Binding-site contacts:
Ligand atom O1B contacts residue GLY15 of chain 1.C at 3.5 Å (h-bond).
Ligand atom N3 contacts residue GLY302 of chain 1.C at 3.4 Å (h-bond).
Ligand atom N3B contacts residue SER14 of chain 1.C at 3.1 Å (h-bond).
Ligand atom C1' contacts residue LYS213 of chain 1.C at 3.6 Å.
Ligand atom N9 contacts residue GLU214 of chain 1.C at 3.6 Å.
Ligand atom C4 contacts residue GLU214 of chain 1.C at 3.7 Å.
Ligand atom O1B contacts residue LYS18 of chain 1.C at 3.2 Å (salt-bridge).
Ligand atom O1B contacts residue GLY13 of chain 1.C at 3.3 Å.
Ligand atom O1G contacts residue MG1 of chain 1.I at 3.6 Å.
Ligand atom O1G contacts residue ASP157 of chain 1.C at 3.6 Å.
Ligand atom O1A contacts residue GLY302 of chain 1.C at 2.6 Å (h-bond).
Ligand atom C8 contacts residue GLU214 of chain 1.C at 3.2 Å.
Ligand atom C2' contacts residue GLU214 of chain 1.C at 3.5 Å.
Ligand atom N3B contacts residue ASP157 of chain 1.C at 3.2 Å (salt-bridge).
Ligand atom C8 contacts residue LYS336 of chain 1.C at 3.2 Å.
Ligand atom O2B contacts residue LYS18 of chain 1.C at 3.4 Å (salt-bridge).
Ligand atom N3 contacts residue LYS213 of chain 1.C at 3.6 Å (salt-bridge).
Ligand atom C5 contacts residue GLY302 of chain 1.C at 3.7 Å.
Ligand atom O1G contacts residue GLY156 of chain 1.C at 3.3 Å.
Ligand atom O3A contacts residue ASP157 of chain 1.C at 3.1 Å (salt-bridge).
Ligand atom N9 contacts residue GLY302 of chain 1.C at 3.5 Å (h-bond).
Ligand atom C2 contacts residue TYR306 of chain 1.C at 3.4 Å (hydrophobic).
Ligand atom O2G contacts residue MG1 of chain 1.I at 2.1 Å.
Ligand atom N7 contacts residue GLU214 of chain 1.C at 3.6 Å.
Ligand atom O3' contacts residue ASP157 of chain 1.C at 2.7 Å (salt-bridge).
Ligand atom N7 contacts residue LYS336 of chain 1.C at 3.0 Å (salt-bridge).
Ligand atom O2A contacts residue LYS18 of chain 1.C at 2.4 Å (salt-bridge).
Ligand atom O3G contacts residue SER14 of chain 1.C at 3.4 Å (h-bond).
Ligand atom O1B contacts residue LEU16 of chain 1.C at 3.4 Å (h-bond).
Ligand atom PB contacts residue MG1 of chain 1.I at 3.6 Å.
Ligand atom PG contacts residue MG1 of chain 1.I at 3.4 Å.
Ligand atom O3A contacts residue GLY156 of chain 1.C at 3.6 Å.
Ligand atom C4 contacts residue GLY302 of chain 1.C at 3.2 Å.
Ligand atom O4' contacts residue THR303 of chain 1.C at 3.5 Å (h-bond).
Ligand atom O2G contacts residue GLN137 of chain 1.C at 3.5 Å (h-bond).
Ligand atom O2' contacts residue LYS213 of chain 1.C at 3.2 Å (salt-bridge).
Ligand atom O4' contacts residue GLY302 of chain 1.C at 3.4 Å.
Ligand atom C5 contacts residue GLU214 of chain 1.C at 3.5 Å.
Ligand atom O2B contacts residue MG1 of chain 1.I at 2.1 Å.
Ligand atom O1B contacts residue SER14 of chain 1.C at 3.6 Å.

Sequence of chain 1.C:
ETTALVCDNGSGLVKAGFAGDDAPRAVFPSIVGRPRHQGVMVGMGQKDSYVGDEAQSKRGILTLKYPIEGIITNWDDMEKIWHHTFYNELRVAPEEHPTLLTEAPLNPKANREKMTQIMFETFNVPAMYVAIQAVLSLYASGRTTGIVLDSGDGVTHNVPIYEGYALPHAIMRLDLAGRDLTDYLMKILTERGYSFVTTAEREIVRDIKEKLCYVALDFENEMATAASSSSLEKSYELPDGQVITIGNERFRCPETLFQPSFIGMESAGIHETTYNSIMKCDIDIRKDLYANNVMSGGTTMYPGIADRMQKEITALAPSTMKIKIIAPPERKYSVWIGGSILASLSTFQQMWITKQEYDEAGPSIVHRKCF

The small molecule below binds the protein below.
Small molecule (SMILES): Nc1ncnc2c1ncn2[C@@H]1O[C@H](CO[P](=O)(O)O[P](=O)(O)NP(=O)(O)O)[C@@H](O)[C@H]1O